This protein binds this small molecule.
Small molecule (SMILES): CC(=O)N[C@H]1[C@H](O[C@H]2[C@H](O)[C@@H](NC(C)=O)CO[C@@H]2CO)O[C@H](CO)[C@@H](O)[C@@H]1O[C@@H]1O[C@H](CO[C@@H]2O[C@H](CO)[C@@H](O)[C@H](O)[C@@H]2O)[C@@H](O)[C@H](O)[C@@H]1O

Binding-site contacts:
Ligand atom C4 contacts residue ASN71 of chain 1.C at 4.2 Å.
Ligand atom C3 contacts residue ASN71 of chain 1.C at 3.8 Å.
Ligand atom N2 contacts residue ASN71 of chain 1.C at 3.0 Å (h-bond).
Ligand atom O5 contacts residue ASN71 of chain 1.C at 2.3 Å (h-bond).
Ligand atom O7 contacts residue ASN71 of chain 1.C at 4.0 Å.
Ligand atom O7 contacts residue LYS151 of chain 1.C at 3.3 Å.
Ligand atom C5 contacts residue ASN71 of chain 1.C at 3.6 Å.
Ligand atom O4 contacts residue ASN152 of chain 1.C at 4.3 Å.
Ligand atom C6 contacts residue ASN152 of chain 1.C at 3.8 Å.
Ligand atom C8 contacts residue LYS151 of chain 1.C at 4.2 Å.
Ligand atom O6 contacts residue ASN152 of chain 1.C at 3.0 Å (h-bond).
Ligand atom C1 contacts residue ASP99 of chain 1.C at 3.8 Å.
Ligand atom O3 contacts residue ASP99 of chain 1.C at 4.2 Å.
Ligand atom C7 contacts residue ASN71 of chain 1.C at 3.7 Å.
Ligand atom C2 contacts residue ASP99 of chain 1.C at 3.5 Å.
Ligand atom C1 contacts residue ASN71 of chain 1.C at 1.4 Å.
Ligand atom N2 contacts residue ASP99 of chain 1.C at 2.8 Å (salt-bridge).
Ligand atom O3 contacts residue LYS151 of chain 1.C at 4.4 Å.
Ligand atom C8 contacts residue ASP99 of chain 1.C at 3.7 Å.
Ligand atom C2 contacts residue ASN71 of chain 1.C at 2.4 Å.
Ligand atom O6 contacts residue LYS151 of chain 1.C at 3.3 Å.
Ligand atom O5 contacts residue ASN152 of chain 1.C at 3.9 Å.
Ligand atom C7 contacts residue ASP99 of chain 1.C at 3.7 Å.
Ligand atom C6 contacts residue ASN152 of chain 1.C at 4.2 Å.
Ligand atom C1 contacts residue ASN152 of chain 1.C at 4.1 Å.
Ligand atom C4 contacts residue ASN152 of chain 1.C at 4.3 Å.
Ligand atom C5 contacts residue ASN152 of chain 1.C at 3.3 Å.
Ligand atom C3 contacts residue ASP99 of chain 1.C at 3.6 Å.
Ligand atom O6 contacts residue ASN152 of chain 1.C at 3.1 Å (h-bond).
Ligand atom C6 contacts residue LYS151 of chain 1.C at 4.0 Å.
Ligand atom C7 contacts residue LYS151 of chain 1.C at 4.3 Å.

Sequence of chain 1.C:
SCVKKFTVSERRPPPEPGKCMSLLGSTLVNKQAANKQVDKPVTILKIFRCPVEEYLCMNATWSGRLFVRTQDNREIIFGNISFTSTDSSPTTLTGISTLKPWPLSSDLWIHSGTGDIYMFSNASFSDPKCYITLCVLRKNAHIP